Sequence of chain 1.A:
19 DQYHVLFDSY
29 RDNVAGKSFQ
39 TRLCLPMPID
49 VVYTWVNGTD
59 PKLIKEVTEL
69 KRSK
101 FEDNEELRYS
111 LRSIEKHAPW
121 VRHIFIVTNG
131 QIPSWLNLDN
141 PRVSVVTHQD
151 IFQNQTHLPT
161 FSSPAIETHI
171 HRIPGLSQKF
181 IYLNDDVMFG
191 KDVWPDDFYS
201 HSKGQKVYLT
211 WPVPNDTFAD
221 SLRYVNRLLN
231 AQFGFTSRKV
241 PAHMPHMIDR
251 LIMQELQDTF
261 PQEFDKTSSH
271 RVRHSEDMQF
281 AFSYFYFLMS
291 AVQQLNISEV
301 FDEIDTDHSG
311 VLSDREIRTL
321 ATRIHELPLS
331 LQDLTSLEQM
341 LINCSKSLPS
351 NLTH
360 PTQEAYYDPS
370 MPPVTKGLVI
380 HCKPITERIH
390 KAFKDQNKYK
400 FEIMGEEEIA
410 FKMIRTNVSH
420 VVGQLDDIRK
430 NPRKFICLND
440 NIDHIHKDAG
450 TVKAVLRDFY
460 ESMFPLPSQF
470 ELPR

The protein below binds the small molecule below.
Small molecule (SMILES): CC(=O)N[C@H]1CO[C@H](CO[C@@H]2O[C@@H](C)[C@@H](O)[C@@H](O)[C@@H]2O)[C@@H](O)[C@@H]1O

Binding-site contacts:
Ligand atom C1 contacts residue THR156 of chain 1.A at 4.0 Å.
Ligand atom C3 contacts residue ASN154 of chain 1.A at 3.8 Å.
Ligand atom O5 contacts residue HIS157 of chain 1.A at 4.1 Å.
Ligand atom C6 contacts residue THR156 of chain 1.A at 3.7 Å.
Ligand atom C5 contacts residue SER269 of chain 1.A at 4.2 Å.
Ligand atom C7 contacts residue ASN154 of chain 1.A at 3.8 Å.
Ligand atom N2 contacts residue ASN154 of chain 1.A at 3.0 Å (h-bond).
Ligand atom C6 contacts residue ARG271 of chain 1.A at 4.0 Å.
Ligand atom C1 contacts residue HIS157 of chain 1.A at 4.2 Å.
Ligand atom C5 contacts residue THR156 of chain 1.A at 4.5 Å.
Ligand atom C6 contacts residue HIS157 of chain 1.A at 4.0 Å.
Ligand atom C4 contacts residue SER269 of chain 1.A at 3.5 Å.
Ligand atom C4 contacts residue ASN154 of chain 1.A at 4.2 Å.
Ligand atom O5 contacts residue THR156 of chain 1.A at 4.0 Å.
Ligand atom C3 contacts residue SER269 of chain 1.A at 4.1 Å.
Ligand atom O5 contacts residue THR156 of chain 1.A at 3.7 Å.
Ligand atom O4 contacts residue SER269 of chain 1.A at 3.9 Å.
Ligand atom O7 contacts residue ASN154 of chain 1.A at 4.2 Å.
Ligand atom C6 contacts residue THR156 of chain 1.A at 3.3 Å.
Ligand atom O3 contacts residue SER269 of chain 1.A at 4.2 Å.
Ligand atom C5 contacts residue THR156 of chain 1.A at 4.1 Å.
Ligand atom C5 contacts residue HIS157 of chain 1.A at 4.2 Å.
Ligand atom C1 contacts residue ASN154 of chain 1.A at 1.4 Å.
Ligand atom C6 contacts residue SER269 of chain 1.A at 4.0 Å.
Ligand atom O5 contacts residue ASN154 of chain 1.A at 2.4 Å (h-bond).
Ligand atom C2 contacts residue ASN154 of chain 1.A at 2.5 Å.
Ligand atom C5 contacts residue ASN154 of chain 1.A at 3.6 Å.